This protein binds this small molecule.
Small molecule (SMILES): CC(=O)N[C@H]1[C@H](O[C@H]2[C@H](O)[C@@H](NC(C)=O)CO[C@@H]2CO)O[C@H](CO)[C@@H](O)[C@@H]1O

Sequence of chain 1.C:
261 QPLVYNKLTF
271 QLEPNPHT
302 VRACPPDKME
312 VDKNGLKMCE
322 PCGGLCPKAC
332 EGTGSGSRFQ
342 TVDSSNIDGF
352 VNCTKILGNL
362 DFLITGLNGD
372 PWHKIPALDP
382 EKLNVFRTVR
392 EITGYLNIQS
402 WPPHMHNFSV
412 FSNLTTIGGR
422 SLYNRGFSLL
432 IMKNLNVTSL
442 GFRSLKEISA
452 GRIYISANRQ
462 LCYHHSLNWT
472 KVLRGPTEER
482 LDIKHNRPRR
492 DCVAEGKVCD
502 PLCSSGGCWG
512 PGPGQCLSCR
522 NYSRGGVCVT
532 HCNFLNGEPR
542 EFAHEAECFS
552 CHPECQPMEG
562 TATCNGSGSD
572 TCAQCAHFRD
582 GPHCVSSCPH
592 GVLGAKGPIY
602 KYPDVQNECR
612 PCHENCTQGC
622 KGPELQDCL

Binding-site contacts:
Ligand atom C1 contacts residue HIS407 of chain 1.C at 4.4 Å.
Ligand atom O5 contacts residue ASN408 of chain 1.C at 2.3 Å (h-bond).
Ligand atom O7 contacts residue PRO512 of chain 1.C at 3.7 Å.
Ligand atom C6 contacts residue HIS407 of chain 1.C at 3.5 Å.
Ligand atom C7 contacts residue ASN408 of chain 1.C at 3.6 Å.
Ligand atom O6 contacts residue HIS405 of chain 1.C at 2.9 Å (h-bond).
Ligand atom O7 contacts residue SER440 of chain 1.C at 3.8 Å.
Ligand atom C4 contacts residue ASN408 of chain 1.C at 4.2 Å.
Ligand atom O6 contacts residue HIS407 of chain 1.C at 2.8 Å (h-bond).
Ligand atom C5 contacts residue HIS407 of chain 1.C at 4.3 Å.
Ligand atom O5 contacts residue HIS407 of chain 1.C at 3.5 Å.
Ligand atom N2 contacts residue ASN408 of chain 1.C at 2.9 Å (h-bond).
Ligand atom C8 contacts residue PRO512 of chain 1.C at 4.5 Å (hydrophobic).
Ligand atom C1 contacts residue ASN408 of chain 1.C at 1.4 Å.
Ligand atom C8 contacts residue GLN516 of chain 1.C at 3.6 Å.
Ligand atom O7 contacts residue ASN408 of chain 1.C at 3.8 Å.
Ligand atom C3 contacts residue ASN408 of chain 1.C at 3.8 Å.
Ligand atom O6 contacts residue MET406 of chain 1.C at 3.5 Å.
Ligand atom C2 contacts residue ASN408 of chain 1.C at 2.4 Å.
Ligand atom C6 contacts residue HIS405 of chain 1.C at 4.0 Å.
Ligand atom C7 contacts residue SER440 of chain 1.C at 4.4 Å.
Ligand atom C5 contacts residue ASN408 of chain 1.C at 3.6 Å.